Sequence of chain 1.A:
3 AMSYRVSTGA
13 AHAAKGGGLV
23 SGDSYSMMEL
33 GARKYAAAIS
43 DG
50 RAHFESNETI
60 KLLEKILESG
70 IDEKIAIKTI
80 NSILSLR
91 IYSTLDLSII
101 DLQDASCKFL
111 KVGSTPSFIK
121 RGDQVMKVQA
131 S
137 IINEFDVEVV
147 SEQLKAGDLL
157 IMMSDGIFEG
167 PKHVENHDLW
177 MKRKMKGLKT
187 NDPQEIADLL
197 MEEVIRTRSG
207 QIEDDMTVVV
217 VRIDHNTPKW

Binding-site contacts:
Ligand atom C2 contacts residue MAN1 of chain 1.F at 1.0 Å.
Ligand atom O4 contacts residue THR10 of chain 1.A at 2.5 Å (h-bond).
Ligand atom O3 contacts residue MAN1 of chain 1.F at 1.0 Å.
Ligand atom O2 contacts residue MAN1 of chain 1.F at 0.2 Å (h-bond).
Ligand atom O1 contacts residue MAN1 of chain 1.F at 0.3 Å (h-bond).
Ligand atom O1 contacts residue MET29 of chain 1.B at 4.0 Å.
Ligand atom O4 contacts residue MAN1 of chain 1.F at 0.6 Å (h-bond).
Ligand atom O1 contacts residue TYR37 of chain 1.B at 3.8 Å.
Ligand atom O6 contacts residue GLU31 of chain 1.B at 2.7 Å (salt-bridge).
Ligand atom C6 contacts residue GLU31 of chain 1.B at 3.8 Å.
Ligand atom O6 contacts residue MAN1 of chain 1.F at 0.2 Å (h-bond).
Ligand atom C1 contacts residue TYR37 of chain 1.B at 3.8 Å (hydrophobic).
Ligand atom C2 contacts residue MET29 of chain 1.A at 3.7 Å (hydrophobic).
Ligand atom O2 contacts residue MET29 of chain 1.B at 3.5 Å (h-bond).
Ligand atom O2 contacts residue MET30 of chain 1.A at 3.5 Å.
Ligand atom C5 contacts residue MAN1 of chain 1.F at 0.3 Å.
Ligand atom C5 contacts residue THR10 of chain 1.B at 3.3 Å.
Ligand atom C5 contacts residue GLU31 of chain 1.B at 3.9 Å.
Ligand atom C4 contacts residue MAN1 of chain 1.F at 0.7 Å.
Ligand atom O5 contacts residue TYR37 of chain 1.B at 3.9 Å.
Ligand atom O1 contacts residue MET29 of chain 1.A at 3.9 Å.
Ligand atom O6 contacts residue VAL8 of chain 1.B at 3.2 Å (h-bond).
Ligand atom O5 contacts residue GLU31 of chain 1.B at 2.9 Å (salt-bridge).
Ligand atom O4 contacts residue THR10 of chain 1.B at 3.9 Å.
Ligand atom C4 contacts residue THR10 of chain 1.B at 3.4 Å.
Ligand atom O2 contacts residue GLU31 of chain 1.A at 3.4 Å (salt-bridge).
Ligand atom C6 contacts residue VAL8 of chain 1.B at 4.0 Å (hydrophobic).
Ligand atom C4 contacts residue THR10 of chain 1.A at 3.7 Å.
Ligand atom C6 contacts residue THR10 of chain 1.A at 3.6 Å.
Ligand atom C6 contacts residue THR10 of chain 1.B at 3.4 Å.
Ligand atom C1 contacts residue MAN1 of chain 1.F at 0.7 Å.
Ligand atom O6 contacts residue THR10 of chain 1.A at 4.0 Å.
Ligand atom O2 contacts residue MET29 of chain 1.A at 3.9 Å.
Ligand atom C6 contacts residue MAN1 of chain 1.F at 0.2 Å.
Ligand atom C1 contacts residue GLU31 of chain 1.B at 3.9 Å.
Ligand atom O5 contacts residue MAN1 of chain 1.F at 0.3 Å (h-bond).
Ligand atom O1 contacts residue MET30 of chain 1.B at 3.0 Å.
Ligand atom C3 contacts residue MAN1 of chain 1.F at 0.6 Å.
Ligand atom O3 contacts residue GLU31 of chain 1.A at 2.8 Å (salt-bridge).
Ligand atom O1 contacts residue GLU31 of chain 1.B at 3.0 Å (salt-bridge).

Sequence of chain 1.B:
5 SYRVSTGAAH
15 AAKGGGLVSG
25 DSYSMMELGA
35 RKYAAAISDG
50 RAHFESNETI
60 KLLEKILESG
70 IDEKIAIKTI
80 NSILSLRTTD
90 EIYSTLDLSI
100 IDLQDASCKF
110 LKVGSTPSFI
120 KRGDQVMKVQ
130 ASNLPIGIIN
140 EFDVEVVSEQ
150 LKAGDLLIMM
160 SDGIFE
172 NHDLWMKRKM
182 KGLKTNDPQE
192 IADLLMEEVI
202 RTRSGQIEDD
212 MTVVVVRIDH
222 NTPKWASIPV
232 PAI

A small-molecule ligand and the protein it binds are described below.
Small molecule (SMILES): OC[C@H]1O[C@@H](O)[C@H](O)[C@H](O)[C@H]1O